Sequence of chain 1.A:
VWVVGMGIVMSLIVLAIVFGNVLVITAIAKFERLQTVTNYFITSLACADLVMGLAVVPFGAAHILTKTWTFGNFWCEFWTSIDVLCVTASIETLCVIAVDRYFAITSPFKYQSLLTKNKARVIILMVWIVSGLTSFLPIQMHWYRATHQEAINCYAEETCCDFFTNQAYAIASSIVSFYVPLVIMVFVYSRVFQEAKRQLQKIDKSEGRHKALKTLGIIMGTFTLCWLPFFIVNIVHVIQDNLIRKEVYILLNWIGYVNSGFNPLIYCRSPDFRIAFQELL

Binding-site contacts:
Ligand atom OAK contacts residue TYR230 of chain 1.A at 4.4 Å.
Ligand atom CAH contacts residue TYR339 of chain 1.A at 3.6 Å (hydrophobic).
Ligand atom CAO contacts residue ASN343 of chain 1.A at 3.6 Å.
Ligand atom CAB contacts residue PHE321 of chain 1.A at 4.1 Å (hydrophobic).
Ligand atom OAM contacts residue ASP144 of chain 1.A at 2.5 Å (salt-bridge).
Ligand atom CAJ contacts residue ASP144 of chain 1.A at 3.4 Å.
Ligand atom CAI contacts residue ASN343 of chain 1.A at 3.9 Å.
Ligand atom CAJ contacts residue PHE320 of chain 1.A at 3.7 Å (hydrophobic).
Ligand atom CAE contacts residue PHE320 of chain 1.A at 4.4 Å (hydrophobic).
Ligand atom CAD contacts residue SER234 of chain 1.A at 3.7 Å.
Ligand atom OAL contacts residue SER238 of chain 1.A at 3.6 Å (h-bond).
Ligand atom CAF contacts residue PHE320 of chain 1.A at 4.0 Å (hydrophobic).
Ligand atom CAH contacts residue PHE224 of chain 1.A at 3.6 Å (hydrophobic).
Ligand atom OAM contacts residue VAL148 of chain 1.A at 4.5 Å.
Ligand atom CAG contacts residue PHE224 of chain 1.A at 3.6 Å (hydrophobic).
Ligand atom CAI contacts residue ASP144 of chain 1.A at 3.2 Å.
Ligand atom CAF contacts residue ASP144 of chain 1.A at 4.3 Å.
Ligand atom CAG contacts residue PHE320 of chain 1.A at 4.5 Å (hydrophobic).
Ligand atom CAB contacts residue VAL148 of chain 1.A at 4.0 Å (hydrophobic).
Ligand atom CAB contacts residue VAL145 of chain 1.A at 4.3 Å (hydrophobic).
Ligand atom CAC contacts residue VAL145 of chain 1.A at 4.0 Å (hydrophobic).
Ligand atom OAL contacts residue VAL145 of chain 1.A at 4.1 Å.
Ligand atom OAM contacts residue TYR347 of chain 1.A at 4.0 Å.
Ligand atom CAO contacts residue ASP144 of chain 1.A at 4.3 Å.
Ligand atom OAK contacts residue SER234 of chain 1.A at 3.1 Å (h-bond).
Ligand atom OAL contacts residue PHE321 of chain 1.A at 4.4 Å.
Ligand atom OAL contacts residue SER234 of chain 1.A at 2.3 Å (h-bond).
Ligand atom CAA contacts residue PHE320 of chain 1.A at 4.2 Å (hydrophobic).
Ligand atom OAK contacts residue ASN324 of chain 1.A at 4.1 Å.
Ligand atom NAN contacts residue ASN343 of chain 1.A at 3.0 Å (h-bond).
Ligand atom OAM contacts residue ASN343 of chain 1.A at 3.7 Å.
Ligand atom CAC contacts residue PHE321 of chain 1.A at 4.4 Å (hydrophobic).
Ligand atom CAD contacts residue ASN324 of chain 1.A at 4.3 Å.
Ligand atom CAO contacts residue PHE224 of chain 1.A at 3.9 Å (hydrophobic).
Ligand atom CAG contacts residue TYR339 of chain 1.A at 3.9 Å (hydrophobic).
Ligand atom CAJ contacts residue ASN343 of chain 1.A at 3.8 Å.
Ligand atom NAN contacts residue ASP144 of chain 1.A at 3.1 Å (salt-bridge).
Ligand atom CAA contacts residue VAL148 of chain 1.A at 4.1 Å (hydrophobic).
Ligand atom CAC contacts residue SER234 of chain 1.A at 3.4 Å.
Ligand atom CAE contacts residue VAL145 of chain 1.A at 4.4 Å (hydrophobic).

A protein and the small-molecule ligand that binds it are described below.
Small molecule (SMILES): CN[C@@H]1CCc2c(ccc(O)c2O)[C@H]1O